Sequence of chain 1.K:
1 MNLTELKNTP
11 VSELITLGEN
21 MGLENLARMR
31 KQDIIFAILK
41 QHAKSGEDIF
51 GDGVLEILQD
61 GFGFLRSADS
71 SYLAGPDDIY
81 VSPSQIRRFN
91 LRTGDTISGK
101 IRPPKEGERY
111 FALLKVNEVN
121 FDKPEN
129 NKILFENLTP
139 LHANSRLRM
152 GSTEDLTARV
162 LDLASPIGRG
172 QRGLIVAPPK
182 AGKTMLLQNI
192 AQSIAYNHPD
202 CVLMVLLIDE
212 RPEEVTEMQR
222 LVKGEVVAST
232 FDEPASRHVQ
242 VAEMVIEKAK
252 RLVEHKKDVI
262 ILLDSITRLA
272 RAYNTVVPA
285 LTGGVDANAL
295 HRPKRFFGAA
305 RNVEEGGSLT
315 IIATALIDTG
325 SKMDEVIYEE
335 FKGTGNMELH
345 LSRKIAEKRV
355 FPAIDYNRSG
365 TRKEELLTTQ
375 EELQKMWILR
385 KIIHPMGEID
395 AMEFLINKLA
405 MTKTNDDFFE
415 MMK

Binding-site contacts:
Ligand atom C7 contacts residue LEU320 of chain 1.K at 4.1 Å (hydrophobic).
Ligand atom C9 contacts residue AGS1 of chain 1.Y at 4.2 Å.
Ligand atom C7 contacts residue ARG269 of chain 1.K at 4.0 Å.
Ligand atom C3A contacts residue GLU211 of chain 1.K at 3.7 Å.
Ligand atom C3A contacts residue SER266 of chain 1.K at 3.1 Å.
Ligand atom C12 contacts residue PRO180 of chain 1.K at 4.0 Å (hydrophobic).
Ligand atom C5A contacts residue PRO180 of chain 1.K at 3.8 Å (hydrophobic).
Ligand atom O3A contacts residue ASP265 of chain 1.K at 2.9 Å (salt-bridge).
Ligand atom C2A contacts residue SER266 of chain 1.K at 4.1 Å.
Ligand atom N10 contacts residue LEU320 of chain 1.K at 3.8 Å.
Ligand atom O2 contacts residue ARG212 of chain 1.K at 3.9 Å.
Ligand atom C2A contacts residue GLU211 of chain 1.K at 3.8 Å.
Ligand atom O3A contacts residue SER266 of chain 1.K at 2.6 Å (h-bond).
Ligand atom N10 contacts residue LYS184 of chain 1.K at 3.2 Å (salt-bridge).
Ligand atom C4 contacts residue AGS1 of chain 1.Y at 4.0 Å.
Ligand atom O3A contacts residue ILE209 of chain 1.K at 3.4 Å (h-bond).
Ligand atom O7 contacts residue ARG269 of chain 1.K at 3.3 Å (salt-bridge).
Ligand atom O2A contacts residue MG1 of chain 1.X at 3.3 Å.
Ligand atom N10 contacts residue PRO180 of chain 1.K at 3.9 Å.
Ligand atom O12 contacts residue THR323 of chain 1.K at 3.0 Å.
Ligand atom O2A contacts residue AGS1 of chain 1.Y at 3.5 Å (h-bond).
Ligand atom C4 contacts residue PRO180 of chain 1.K at 4.1 Å (hydrophobic).
Ligand atom O6 contacts residue LEU320 of chain 1.K at 3.7 Å.
Ligand atom O6 contacts residue PRO180 of chain 1.K at 4.1 Å.
Ligand atom O2A contacts residue GLU211 of chain 1.K at 3.5 Å (salt-bridge).
Ligand atom O9 contacts residue LYS184 of chain 1.K at 3.0 Å (salt-bridge).
Ligand atom C3A contacts residue ASP265 of chain 1.K at 2.8 Å.
Ligand atom C1A contacts residue SER266 of chain 1.K at 4.0 Å.
Ligand atom C9 contacts residue LYS184 of chain 1.K at 3.5 Å.
Ligand atom C2B contacts residue GLU211 of chain 1.K at 3.1 Å.
Ligand atom C2B contacts residue ASP210 of chain 1.K at 3.1 Å.
Ligand atom C2A contacts residue ASP265 of chain 1.K at 4.1 Å.
Ligand atom O1A contacts residue ASP210 of chain 1.K at 3.0 Å (salt-bridge).
Ligand atom C3 contacts residue ARG212 of chain 1.K at 3.6 Å.
Ligand atom C9 contacts residue LEU320 of chain 1.K at 4.0 Å (hydrophobic).
Ligand atom O3A contacts residue GLU211 of chain 1.K at 3.7 Å.
Ligand atom O9 contacts residue AGS1 of chain 1.Y at 3.4 Å (h-bond).
Ligand atom O6 contacts residue THR323 of chain 1.K at 3.6 Å.
Ligand atom C5 contacts residue PRO180 of chain 1.K at 3.7 Å (hydrophobic).
Ligand atom C6 contacts residue LEU320 of chain 1.K at 3.9 Å (hydrophobic).

A protein and the small-molecule ligand that binds it are described below.
Small molecule (SMILES): C[C@](O)(CO)[C@H](O)[C@@]12NC(=O)[C@@](O)(NC1=O)C(=CC=O)CCO2